Sequence of chain 2.C:
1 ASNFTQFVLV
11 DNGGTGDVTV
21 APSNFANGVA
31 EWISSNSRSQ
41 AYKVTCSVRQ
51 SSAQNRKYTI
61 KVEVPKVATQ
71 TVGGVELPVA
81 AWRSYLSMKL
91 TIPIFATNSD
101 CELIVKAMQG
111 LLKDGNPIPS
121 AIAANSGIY

Binding-site contacts:
Ligand atom C5' contacts residue TYR85 of chain 2.C at 3.7 Å (hydrophobic).
Ligand atom N1 contacts residue THR59 of chain 2.C at 3.5 Å.
Ligand atom P contacts residue LYS57 of chain 2.D at 3.2 Å.
Ligand atom P contacts residue LYS89 of chain 2.D at 3.4 Å.
Ligand atom OP1 contacts residue SER51 of chain 2.D at 2.8 Å (h-bond).
Ligand atom OP1 contacts residue ASN55 of chain 2.D at 3.4 Å (h-bond).
Ligand atom N6 contacts residue THR91 of chain 2.D at 3.4 Å (h-bond).
Ligand atom N7 contacts residue TYR85 of chain 2.C at 3.6 Å.
Ligand atom P contacts residue SER51 of chain 2.D at 3.4 Å.
Ligand atom N7 contacts residue LYS61 of chain 2.C at 3.5 Å.
Ligand atom OP2 contacts residue SER51 of chain 2.D at 3.5 Å (h-bond).
Ligand atom OP1 contacts residue LYS89 of chain 2.D at 3.3 Å (salt-bridge).
Ligand atom OP2 contacts residue LYS57 of chain 2.D at 2.6 Å (salt-bridge).
Ligand atom C2 contacts residue SER47 of chain 2.C at 3.2 Å.
Ligand atom C5 contacts residue THR45 of chain 2.C at 3.2 Å.
Ligand atom C8 contacts residue THR45 of chain 2.C at 3.6 Å.
Ligand atom OP2 contacts residue LYS89 of chain 2.D at 3.4 Å (salt-bridge).
Ligand atom O5' contacts residue ARG49 of chain 2.D at 3.6 Å (salt-bridge).
Ligand atom C6 contacts residue THR45 of chain 2.C at 3.5 Å.
Ligand atom OP1 contacts residue SER52 of chain 2.D at 2.9 Å (h-bond).
Ligand atom OP2 contacts residue LYS89 of chain 2.D at 3.5 Å (salt-bridge).
Ligand atom P contacts residue ARG49 of chain 2.D at 3.2 Å.
Ligand atom C8 contacts residue TYR85 of chain 2.C at 3.7 Å (hydrophobic).
Ligand atom OP1 contacts residue LYS57 of chain 2.D at 2.8 Å.
Ligand atom O5' contacts residue LYS57 of chain 2.D at 3.1 Å (salt-bridge).
Ligand atom OP2 contacts residue LYS57 of chain 2.D at 3.2 Å (salt-bridge).
Ligand atom N7 contacts residue THR45 of chain 2.C at 2.5 Å (h-bond).
Ligand atom O2' contacts residue GLU63 of chain 2.C at 3.6 Å.
Ligand atom O3' contacts residue ARG49 of chain 2.D at 3.0 Å (salt-bridge).
Ligand atom OP2 contacts residue TYR85 of chain 2.C at 2.9 Å (h-bond).
Ligand atom N1 contacts residue SER47 of chain 2.C at 2.8 Å (h-bond).
Ligand atom OP2 contacts residue ASN55 of chain 2.D at 3.5 Å (h-bond).
Ligand atom O3' contacts residue SER51 of chain 2.D at 3.4 Å.
Ligand atom OP1 contacts residue ARG49 of chain 2.D at 2.5 Å (salt-bridge).
Ligand atom N6 contacts residue THR59 of chain 2.C at 2.9 Å (h-bond).
Ligand atom C5' contacts residue ARG49 of chain 2.D at 3.1 Å.
Ligand atom C5 contacts residue TYR85 of chain 2.C at 3.7 Å (hydrophobic).
Ligand atom C6 contacts residue TYR85 of chain 2.C at 3.7 Å (hydrophobic).
Ligand atom N6 contacts residue THR45 of chain 2.C at 2.9 Å (h-bond).
Ligand atom OP2 contacts residue LYS43 of chain 2.C at 3.0 Å (salt-bridge).

This protein binds this small molecule.
Small molecule (SMILES): Nc1ccn([C@@H]2O[C@H](CO[P](=O)(O)O[C@H]3[C@@H](O)[C@H](n4cnc5c(N)ncnc54)O[C@@H]3CO[P](=O)(O)O[C@H]3[C@@H](O)[C@H](n4cnc5c(=O)nc(N)[nH]c54)O[C@@H]3CO[P](=O)(O)O[C@H]3[C@@H](O)[C@H](n4cnc5c(N)ncnc54)O[C@@H]3CO[P](=O)(O)O[C@H]3[C@@H](O)[C@H](n4cnc5c(N)ncnc54)O[C@@H]3CO[P](=O)(O)O[C@H]3[C@@H](O)[C@H](n4ccc(=O)[nH]c4=O)O[C@@H]3CO[P](=O)(O)O[C@H]3[C@@H](O)[C@H](n4ccc(N)nc4=O)O[C@@H]3CO[P](=O)(O)O[C@H]3[C@@H](O)[C@H](n4ccc(=O)[nH]c4=O)O[C@@H]3CO[P](=O)(O)O[C@H]3[C@@H](O)[C@H](n4cnc5c(=O)nc(N)[nH]c54)O[C@@H]3COPO)[C@@H](O)[C@H]2O)c(=O)n1

Sequence of chain 2.D:
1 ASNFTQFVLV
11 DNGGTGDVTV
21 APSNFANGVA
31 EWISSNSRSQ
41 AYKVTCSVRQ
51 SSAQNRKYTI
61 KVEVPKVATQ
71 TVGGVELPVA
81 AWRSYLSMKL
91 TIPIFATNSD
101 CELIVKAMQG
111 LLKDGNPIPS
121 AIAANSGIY